This small molecule binds to this protein.
Small molecule (SMILES): CC1=C(/C=C/C(C)=C/C=C/C(C)=C/C=O)C(C)(C)CCC1

Binding-site contacts:
Ligand atom C7 contacts residue LEU105 of chain 1.A at 4.2 Å (hydrophobic).
Ligand atom C8 contacts residue ALA478 of chain 1.A at 4.0 Å (hydrophobic).
Ligand atom C5 contacts residue ILE114 of chain 1.A at 4.1 Å (hydrophobic).
Ligand atom C12 contacts residue GLY477 of chain 1.A at 3.7 Å.
Ligand atom C16 contacts residue THR305 of chain 1.A at 3.7 Å.
Ligand atom C13 contacts residue GLY477 of chain 1.A at 3.8 Å.
Ligand atom C19 contacts residue LEU101 of chain 1.A at 3.6 Å (hydrophobic).
Ligand atom C4 contacts residue HEM1 of chain 1.B at 3.6 Å.
Ligand atom C17 contacts residue MET109 of chain 1.A at 4.0 Å (hydrophobic).
Ligand atom C20 contacts residue PHE390 of chain 1.A at 4.2 Å (hydrophobic).
Ligand atom C19 contacts residue SER212 of chain 1.A at 3.6 Å.
Ligand atom C16 contacts residue THR479 of chain 1.A at 4.0 Å.
Ligand atom C18 contacts residue LEU101 of chain 1.A at 4.0 Å (hydrophobic).
Ligand atom C20 contacts residue ILE369 of chain 1.A at 4.1 Å (hydrophobic).
Ligand atom C11 contacts residue GLY477 of chain 1.A at 3.9 Å.
Ligand atom C2 contacts residue THR305 of chain 1.A at 3.9 Å.
Ligand atom C10 contacts residue ALA478 of chain 1.A at 3.7 Å (hydrophobic).
Ligand atom C20 contacts residue ILE216 of chain 1.A at 3.6 Å (hydrophobic).
Ligand atom C2 contacts residue ILE114 of chain 1.A at 3.9 Å (hydrophobic).
Ligand atom C3 contacts residue THR305 of chain 1.A at 3.9 Å.
Ligand atom C14 contacts residue GLY477 of chain 1.A at 3.7 Å.
Ligand atom C2 contacts residue ALA301 of chain 1.A at 3.8 Å (hydrophobic).
Ligand atom C19 contacts residue LEU105 of chain 1.A at 4.1 Å (hydrophobic).
Ligand atom C4 contacts residue PRO365 of chain 1.A at 4.1 Å (hydrophobic).
Ligand atom C9 contacts residue ALA478 of chain 1.A at 3.6 Å (hydrophobic).
Ligand atom C11 contacts residue ALA478 of chain 1.A at 3.9 Å (hydrophobic).
Ligand atom C20 contacts residue SER212 of chain 1.A at 3.5 Å.
Ligand atom C16 contacts residue ALA478 of chain 1.A at 4.1 Å (hydrophobic).
Ligand atom C18 contacts residue HEM1 of chain 1.B at 3.7 Å.
Ligand atom C9 contacts residue LEU101 of chain 1.A at 3.9 Å (hydrophobic).
Ligand atom C19 contacts residue ALA478 of chain 1.A at 3.8 Å (hydrophobic).
Ligand atom C11 contacts residue SER212 of chain 1.A at 4.1 Å.
Ligand atom C4 contacts residue ILE114 of chain 1.A at 4.1 Å (hydrophobic).
Ligand atom C3 contacts residue HEM1 of chain 1.B at 3.5 Å.
Ligand atom O1 contacts residue PHE53 of chain 1.A at 3.9 Å.
Ligand atom C18 contacts residue ILE114 of chain 1.A at 3.8 Å (hydrophobic).
Ligand atom O1 contacts residue PHE52 of chain 1.A at 3.2 Å.
Ligand atom C10 contacts residue PRO365 of chain 1.A at 3.9 Å (hydrophobic).
Ligand atom C15 contacts residue PHE52 of chain 1.A at 3.4 Å (hydrophobic).
Ligand atom C8 contacts residue PRO365 of chain 1.A at 3.9 Å (hydrophobic).

Sequence of chain 1.A:
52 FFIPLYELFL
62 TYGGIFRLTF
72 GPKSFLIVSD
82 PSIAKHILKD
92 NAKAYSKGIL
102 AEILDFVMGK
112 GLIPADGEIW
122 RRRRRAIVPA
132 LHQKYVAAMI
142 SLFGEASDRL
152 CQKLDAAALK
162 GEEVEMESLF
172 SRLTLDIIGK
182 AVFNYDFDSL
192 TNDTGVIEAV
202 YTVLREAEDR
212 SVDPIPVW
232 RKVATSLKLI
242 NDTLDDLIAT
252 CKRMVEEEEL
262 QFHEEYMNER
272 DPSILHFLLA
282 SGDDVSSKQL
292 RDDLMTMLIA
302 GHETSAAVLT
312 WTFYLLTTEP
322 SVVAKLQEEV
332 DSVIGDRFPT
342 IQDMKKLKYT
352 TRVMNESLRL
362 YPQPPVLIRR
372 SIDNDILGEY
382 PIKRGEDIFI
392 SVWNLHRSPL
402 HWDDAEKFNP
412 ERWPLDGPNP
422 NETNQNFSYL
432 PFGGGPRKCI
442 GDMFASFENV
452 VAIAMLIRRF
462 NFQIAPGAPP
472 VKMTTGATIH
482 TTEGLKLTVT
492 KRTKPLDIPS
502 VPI